Sequence of chain 1.I:
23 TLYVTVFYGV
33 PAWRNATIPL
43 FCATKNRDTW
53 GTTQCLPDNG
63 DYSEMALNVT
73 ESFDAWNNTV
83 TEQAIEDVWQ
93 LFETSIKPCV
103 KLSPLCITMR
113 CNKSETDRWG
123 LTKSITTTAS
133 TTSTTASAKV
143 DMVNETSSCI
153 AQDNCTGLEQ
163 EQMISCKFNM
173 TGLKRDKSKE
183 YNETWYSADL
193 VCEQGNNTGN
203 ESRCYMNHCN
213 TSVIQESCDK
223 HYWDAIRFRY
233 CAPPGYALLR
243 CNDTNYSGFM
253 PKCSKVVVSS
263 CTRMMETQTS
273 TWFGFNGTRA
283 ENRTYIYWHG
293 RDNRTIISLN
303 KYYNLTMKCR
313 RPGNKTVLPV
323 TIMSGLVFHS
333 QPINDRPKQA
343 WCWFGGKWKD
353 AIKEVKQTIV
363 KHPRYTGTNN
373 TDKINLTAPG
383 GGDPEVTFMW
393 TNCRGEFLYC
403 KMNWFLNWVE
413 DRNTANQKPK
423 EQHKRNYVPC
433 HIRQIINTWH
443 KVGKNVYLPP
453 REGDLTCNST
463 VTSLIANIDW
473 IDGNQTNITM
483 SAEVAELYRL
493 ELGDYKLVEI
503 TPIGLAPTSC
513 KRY

Binding-site contacts:
Ligand atom C1 contacts residue ASP374 of chain 1.I at 4.2 Å.
Ligand atom C8 contacts residue GLU412 of chain 1.I at 4.1 Å.
Ligand atom C4 contacts residue ASP413 of chain 1.I at 3.8 Å.
Ligand atom N2 contacts residue ASN377 of chain 1.I at 3.0 Å (h-bond).
Ligand atom O6 contacts residue GLU412 of chain 1.I at 3.7 Å.
Ligand atom C7 contacts residue ARG414 of chain 1.I at 4.0 Å.
Ligand atom O5 contacts residue ASP413 of chain 1.I at 4.0 Å.
Ligand atom C6 contacts residue GLU412 of chain 1.I at 3.7 Å.
Ligand atom O7 contacts residue ASN377 of chain 1.I at 3.4 Å (h-bond).
Ligand atom C2 contacts residue GLU412 of chain 1.I at 3.9 Å.
Ligand atom O6 contacts residue LYS358 of chain 1.I at 3.4 Å.
Ligand atom C1 contacts residue ASP413 of chain 1.I at 3.7 Å.
Ligand atom C5 contacts residue ASP413 of chain 1.I at 3.5 Å.
Ligand atom C4 contacts residue ASN377 of chain 1.I at 4.2 Å.
Ligand atom C3 contacts residue ASP413 of chain 1.I at 3.4 Å.
Ligand atom N2 contacts residue ASP413 of chain 1.I at 3.9 Å.
Ligand atom O6 contacts residue ILE376 of chain 1.I at 4.1 Å.
Ligand atom N2 contacts residue GLU412 of chain 1.I at 3.2 Å (salt-bridge).
Ligand atom C5 contacts residue ASN377 of chain 1.I at 3.5 Å.
Ligand atom O6 contacts residue THR373 of chain 1.I at 3.6 Å.
Ligand atom C7 contacts residue GLU412 of chain 1.I at 4.0 Å.
Ligand atom O5 contacts residue ASN377 of chain 1.I at 2.2 Å (h-bond).
Ligand atom O3 contacts residue ASP413 of chain 1.I at 3.7 Å.
Ligand atom C1 contacts residue ASN377 of chain 1.I at 1.4 Å.
Ligand atom C4 contacts residue GLU412 of chain 1.I at 3.5 Å.
Ligand atom O5 contacts residue GLU412 of chain 1.I at 3.9 Å.
Ligand atom O4 contacts residue GLU412 of chain 1.I at 3.8 Å.
Ligand atom C5 contacts residue GLU412 of chain 1.I at 4.2 Å.
Ligand atom C2 contacts residue ASP413 of chain 1.I at 4.0 Å.
Ligand atom C1 contacts residue GLU412 of chain 1.I at 3.4 Å.
Ligand atom O5 contacts residue ILE376 of chain 1.I at 3.6 Å.
Ligand atom O7 contacts residue ARG414 of chain 1.I at 2.9 Å (salt-bridge).
Ligand atom C8 contacts residue ASN377 of chain 1.I at 3.6 Å.
Ligand atom C7 contacts residue ASN377 of chain 1.I at 3.3 Å.
Ligand atom O4 contacts residue ASP413 of chain 1.I at 3.9 Å.
Ligand atom C6 contacts residue ASN415 of chain 1.I at 4.0 Å.
Ligand atom C2 contacts residue ASN377 of chain 1.I at 2.5 Å.
Ligand atom O3 contacts residue ARG414 of chain 1.I at 4.3 Å.
Ligand atom C1 contacts residue ILE376 of chain 1.I at 3.7 Å (hydrophobic).
Ligand atom C3 contacts residue ASN377 of chain 1.I at 3.8 Å.

A small-molecule ligand and the protein it binds are described below.
Small molecule (SMILES): CC(=O)N[C@H]1[C@H](O[C@H]2[C@H](O)[C@@H](NC(C)=O)CO[C@@H]2CO)O[C@H](CO)[C@@H](O[C@@H]2O[C@H](CO)[C@@H](O)[C@H](O[C@H]3O[C@H](CO)[C@@H](O)[C@H](O)[C@@H]3O)[C@@H]2O)[C@@H]1O